This small molecule binds to this protein.
Small molecule (SMILES): C[C@@H](O)[C@H](NC(=O)[C@@H]1CCCN1C(=O)[C@H](CC(N)=O)NC(=O)[C@H](CCC(=O)O)NC(=O)[C@H](Cc1ccc(O)cc1)NC(=O)CNC(=O)[C@@H](N)CC(N)=O)C(=O)N[C@@H](Cc1ccc(O)cc1)C(=O)N[C@@H](CCCCN)C(=O)O

Sequence of chain 1.A:
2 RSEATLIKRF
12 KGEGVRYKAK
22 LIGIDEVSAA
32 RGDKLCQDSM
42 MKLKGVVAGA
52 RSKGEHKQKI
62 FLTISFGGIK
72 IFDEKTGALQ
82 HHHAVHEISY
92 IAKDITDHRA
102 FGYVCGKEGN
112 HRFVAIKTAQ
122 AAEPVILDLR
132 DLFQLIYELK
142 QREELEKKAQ

Binding-site contacts:
Ligand atom N contacts residue HIS87 of chain 1.A at 2.9 Å (h-bond).
Ligand atom CG contacts residue ASP34 of chain 1.A at 3.4 Å.
Ligand atom CZ contacts residue GLY107 of chain 1.A at 3.5 Å.
Ligand atom CB contacts residue ILE89 of chain 1.A at 3.5 Å (hydrophobic).
Ligand atom C contacts residue ILE92 of chain 1.A at 3.4 Å (hydrophobic).
Ligand atom CD1 contacts residue ARG131 of chain 1.A at 3.4 Å.
Ligand atom O contacts residue ARG131 of chain 1.A at 3.2 Å (salt-bridge).
Ligand atom CB contacts residue ILE89 of chain 1.A at 3.3 Å (hydrophobic).
Ligand atom N contacts residue SER90 of chain 1.A at 2.8 Å (h-bond).
Ligand atom CD2 contacts residue ARG131 of chain 1.A at 3.5 Å.
Ligand atom N contacts residue ASP34 of chain 1.A at 3.2 Å (salt-bridge).
Ligand atom OG1 contacts residue VAL86 of chain 1.A at 3.5 Å.
Ligand atom OH contacts residue GLY107 of chain 1.A at 2.9 Å (h-bond).
Ligand atom CG contacts residue ILE89 of chain 1.A at 3.6 Å (hydrophobic).
Ligand atom ND2 contacts residue ILE89 of chain 1.A at 2.9 Å (h-bond).
Ligand atom ND2 contacts residue VAL86 of chain 1.A at 3.0 Å (h-bond).
Ligand atom OE1 contacts residue ARG32 of chain 1.A at 3.5 Å.
Ligand atom CD1 contacts residue HIS87 of chain 1.A at 3.2 Å.
Ligand atom CE2 contacts residue GLU109 of chain 1.A at 3.6 Å.
Ligand atom CG contacts residue ARG131 of chain 1.A at 3.1 Å.
Ligand atom O contacts residue ILE92 of chain 1.A at 2.7 Å (h-bond).
Ligand atom CE1 contacts residue GLY107 of chain 1.A at 3.4 Å.
Ligand atom ND2 contacts residue ASP34 of chain 1.A at 2.6 Å (salt-bridge).
Ligand atom CG contacts residue SER90 of chain 1.A at 3.5 Å.
Ligand atom OD1 contacts residue PHE134 of chain 1.A at 3.4 Å.
Ligand atom CA contacts residue ILE92 of chain 1.A at 3.2 Å (hydrophobic).
Ligand atom CA contacts residue TYR91 of chain 1.A at 3.4 Å (hydrophobic).
Ligand atom CB contacts residue ARG131 of chain 1.A at 3.1 Å.
Ligand atom CD2 contacts residue SER90 of chain 1.A at 3.5 Å.
Ligand atom CA contacts residue ASP34 of chain 1.A at 3.5 Å.
Ligand atom NZ contacts residue LYS108 of chain 1.A at 2.9 Å.
Ligand atom CD1 contacts residue ILE89 of chain 1.A at 3.4 Å (hydrophobic).
Ligand atom CD contacts residue GLU109 of chain 1.A at 2.9 Å.
Ligand atom C contacts residue SER90 of chain 1.A at 3.5 Å.
Ligand atom CD1 contacts residue SER90 of chain 1.A at 3.6 Å.
Ligand atom N contacts residue ILE92 of chain 1.A at 2.7 Å (h-bond).
Ligand atom CE1 contacts residue GLU88 of chain 1.A at 3.5 Å.
Ligand atom OD1 contacts residue ASP34 of chain 1.A at 3.5 Å (salt-bridge).
Ligand atom O contacts residue LYS94 of chain 1.A at 3.0 Å.
Ligand atom CA contacts residue SER90 of chain 1.A at 3.4 Å.